Sequence of chain 60.A:
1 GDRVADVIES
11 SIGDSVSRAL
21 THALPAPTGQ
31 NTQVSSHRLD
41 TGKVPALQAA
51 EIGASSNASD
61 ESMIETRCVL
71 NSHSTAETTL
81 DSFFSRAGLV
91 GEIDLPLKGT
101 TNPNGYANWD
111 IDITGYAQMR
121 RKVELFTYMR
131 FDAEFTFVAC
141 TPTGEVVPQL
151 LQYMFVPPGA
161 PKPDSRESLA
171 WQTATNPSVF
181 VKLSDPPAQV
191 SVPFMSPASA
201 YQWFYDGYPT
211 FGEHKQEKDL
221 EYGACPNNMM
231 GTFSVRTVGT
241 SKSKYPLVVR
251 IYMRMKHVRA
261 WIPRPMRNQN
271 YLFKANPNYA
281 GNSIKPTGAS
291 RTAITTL

Sequence of chain 60.C:
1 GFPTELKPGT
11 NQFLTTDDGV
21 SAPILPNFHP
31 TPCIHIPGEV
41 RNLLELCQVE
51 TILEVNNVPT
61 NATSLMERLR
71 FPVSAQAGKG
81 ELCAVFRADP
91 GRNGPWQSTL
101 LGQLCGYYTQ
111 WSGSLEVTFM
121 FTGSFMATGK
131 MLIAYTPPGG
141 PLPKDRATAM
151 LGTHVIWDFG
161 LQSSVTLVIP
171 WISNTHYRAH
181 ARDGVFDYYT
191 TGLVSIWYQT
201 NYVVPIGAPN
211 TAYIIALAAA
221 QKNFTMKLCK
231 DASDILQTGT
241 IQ

Binding-site contacts:
Ligand atom CAD contacts residue ASP112 of chain 60.A at 3.7 Å.
Ligand atom CAX contacts residue TRP203 of chain 60.A at 3.5 Å (hydrophobic).
Ligand atom CAI contacts residue VAL192 of chain 60.A at 3.9 Å (hydrophobic).
Ligand atom NAT contacts residue PHE155 of chain 60.A at 3.9 Å.
Ligand atom CAS contacts residue ASN228 of chain 60.A at 3.7 Å.
Ligand atom CAS contacts residue TRP203 of chain 60.A at 3.5 Å (hydrophobic).
Ligand atom CAF contacts residue TRP203 of chain 60.A at 3.8 Å (hydrophobic).
Ligand atom OAW contacts residue MET195 of chain 60.A at 3.3 Å.
Ligand atom CAS contacts residue TYR201 of chain 60.A at 3.7 Å (hydrophobic).
Ligand atom CAG contacts residue TRP203 of chain 60.A at 3.6 Å (hydrophobic).
Ligand atom CAG contacts residue ASN228 of chain 60.A at 3.2 Å.
Ligand atom CAE contacts residue GLN202 of chain 60.A at 3.4 Å.
Ligand atom CAJ contacts residue PHE155 of chain 60.A at 3.8 Å (hydrophobic).
Ligand atom OAB contacts residue TRP203 of chain 60.A at 3.8 Å.
Ligand atom CAL contacts residue PRO177 of chain 60.A at 3.7 Å (hydrophobic).
Ligand atom CAP contacts residue PHE135 of chain 60.A at 3.6 Å (hydrophobic).
Ligand atom CAC contacts residue PHE233 of chain 60.A at 3.9 Å (hydrophobic).
Ligand atom CAE contacts residue ASN228 of chain 60.A at 3.4 Å.
Ligand atom CAA contacts residue VAL179 of chain 60.A at 3.3 Å (hydrophobic).
Ligand atom CAA contacts residue PRO177 of chain 60.A at 3.3 Å (hydrophobic).
Ligand atom CAC contacts residue PHE137 of chain 60.A at 3.8 Å (hydrophobic).
Ligand atom CAD contacts residue THR114 of chain 60.A at 3.6 Å.
Ligand atom CAN contacts residue ILE111 of chain 60.A at 3.8 Å (hydrophobic).
Ligand atom CAP contacts residue ILE111 of chain 60.A at 3.6 Å (hydrophobic).
Ligand atom CAR contacts residue TYR201 of chain 60.A at 3.5 Å (hydrophobic).
Ligand atom NBB contacts residue TRP203 of chain 60.A at 3.9 Å.
Ligand atom CAG contacts residue GLN202 of chain 60.A at 3.5 Å.
Ligand atom CBA contacts residue TRP203 of chain 60.A at 3.3 Å (hydrophobic).
Ligand atom NBC contacts residue TRP203 of chain 60.A at 3.2 Å.
Ligand atom CAI contacts residue PHE135 of chain 60.A at 3.7 Å (hydrophobic).
Ligand atom CAA contacts residue TYR153 of chain 60.A at 3.7 Å (hydrophobic).
Ligand atom OAB contacts residue ASP112 of chain 60.A at 3.6 Å.
Ligand atom CAA contacts residue SER178 of chain 60.A at 3.5 Å.
Ligand atom CBA contacts residue ASN228 of chain 60.A at 3.8 Å.
Ligand atom CAH contacts residue PHE155 of chain 60.A at 3.7 Å (hydrophobic).
Ligand atom OAB contacts residue ILE113 of chain 60.A at 3.2 Å (h-bond).
Ligand atom CAF contacts residue ASP112 of chain 60.A at 3.6 Å.
Ligand atom OAW contacts residue ILE111 of chain 60.A at 3.9 Å.
Ligand atom CAK contacts residue PHE135 of chain 60.A at 3.6 Å (hydrophobic).
Ligand atom CAL contacts residue PHE155 of chain 60.A at 3.7 Å (hydrophobic).

Sequence of chain 56.C:
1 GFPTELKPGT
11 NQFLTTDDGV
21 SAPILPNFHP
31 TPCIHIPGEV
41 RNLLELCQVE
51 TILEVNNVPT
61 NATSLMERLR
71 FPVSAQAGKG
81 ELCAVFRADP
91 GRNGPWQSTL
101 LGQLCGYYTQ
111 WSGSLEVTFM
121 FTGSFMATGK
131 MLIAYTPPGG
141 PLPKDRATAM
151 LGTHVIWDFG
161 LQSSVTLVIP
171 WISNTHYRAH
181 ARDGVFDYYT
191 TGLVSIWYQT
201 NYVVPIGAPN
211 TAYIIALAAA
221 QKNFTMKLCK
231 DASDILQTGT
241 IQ

This protein binds this small molecule.
Small molecule (SMILES): CCO/N=C/c1ccc(OCCCCCN2CCN(c3ccncc3)C2=O)cc1